Sequence of chain 8.A:
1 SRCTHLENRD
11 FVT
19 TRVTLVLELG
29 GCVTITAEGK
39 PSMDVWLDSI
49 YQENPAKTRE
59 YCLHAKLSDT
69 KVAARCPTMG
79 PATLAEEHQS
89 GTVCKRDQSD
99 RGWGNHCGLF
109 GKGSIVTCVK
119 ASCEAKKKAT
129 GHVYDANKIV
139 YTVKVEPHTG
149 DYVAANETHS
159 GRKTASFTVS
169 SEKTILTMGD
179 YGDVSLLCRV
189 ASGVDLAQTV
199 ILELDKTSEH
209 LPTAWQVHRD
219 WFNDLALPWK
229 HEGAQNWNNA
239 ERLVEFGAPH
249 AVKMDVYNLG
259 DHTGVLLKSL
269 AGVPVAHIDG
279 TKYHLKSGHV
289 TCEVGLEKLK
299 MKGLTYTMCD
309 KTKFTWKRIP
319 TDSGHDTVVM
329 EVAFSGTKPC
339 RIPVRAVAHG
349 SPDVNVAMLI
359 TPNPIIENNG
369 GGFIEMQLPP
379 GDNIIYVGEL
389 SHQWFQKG

The protein below binds the small molecule below.
Small molecule (SMILES): CC(=O)N[C@@H]1[C@@H](O)[C@H](O)[C@@H](CO)O[C@H]1O

Binding-site contacts:
Ligand atom C2 contacts residue ASN154 of chain 8.C at 2.4 Å.
Ligand atom C2 contacts residue GLU155 of chain 8.C at 3.7 Å.
Ligand atom C3 contacts residue ASN154 of chain 8.C at 3.7 Å.
Ligand atom C1 contacts residue GLU155 of chain 8.C at 3.9 Å.
Ligand atom O7 contacts residue ASN154 of chain 8.C at 3.2 Å (h-bond).
Ligand atom C6 contacts residue HIS104 of chain 8.A at 4.0 Å.
Ligand atom N2 contacts residue ASN154 of chain 8.C at 2.9 Å (h-bond).
Ligand atom O5 contacts residue ASN154 of chain 8.C at 2.3 Å (h-bond).
Ligand atom C1 contacts residue HIS104 of chain 8.A at 3.4 Å.
Ligand atom C5 contacts residue ASN154 of chain 8.C at 3.6 Å.
Ligand atom C3 contacts residue GLU155 of chain 8.C at 3.7 Å.
Ligand atom C7 contacts residue GLU155 of chain 8.C at 3.9 Å.
Ligand atom C8 contacts residue GLU155 of chain 8.C at 3.8 Å.
Ligand atom C7 contacts residue ASN154 of chain 8.C at 3.3 Å.
Ligand atom C4 contacts residue ASN154 of chain 8.C at 4.2 Å.
Ligand atom C8 contacts residue ASN154 of chain 8.C at 3.6 Å.
Ligand atom O3 contacts residue GLU155 of chain 8.C at 4.3 Å.
Ligand atom N2 contacts residue GLU155 of chain 8.C at 3.0 Å (salt-bridge).
Ligand atom C5 contacts residue HIS104 of chain 8.A at 3.6 Å.
Ligand atom O5 contacts residue HIS104 of chain 8.A at 3.1 Å (h-bond).
Ligand atom C1 contacts residue ASN154 of chain 8.C at 1.4 Å.

Sequence of chain 8.C:
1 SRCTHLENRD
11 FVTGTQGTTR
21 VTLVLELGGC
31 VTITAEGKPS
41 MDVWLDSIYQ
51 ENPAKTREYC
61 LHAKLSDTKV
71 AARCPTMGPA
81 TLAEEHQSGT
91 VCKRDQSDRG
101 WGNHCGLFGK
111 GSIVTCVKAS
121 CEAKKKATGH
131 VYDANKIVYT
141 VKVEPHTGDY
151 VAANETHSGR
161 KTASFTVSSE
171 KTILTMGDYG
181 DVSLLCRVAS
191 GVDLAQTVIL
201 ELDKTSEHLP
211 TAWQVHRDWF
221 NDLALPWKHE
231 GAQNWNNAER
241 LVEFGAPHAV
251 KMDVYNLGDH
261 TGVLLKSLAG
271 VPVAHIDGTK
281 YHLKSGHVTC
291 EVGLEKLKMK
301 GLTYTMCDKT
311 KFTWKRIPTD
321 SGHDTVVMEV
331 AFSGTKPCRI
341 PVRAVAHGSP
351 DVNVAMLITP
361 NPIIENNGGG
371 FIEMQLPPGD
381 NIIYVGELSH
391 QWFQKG